Binding-site contacts:
Ligand atom N27 contacts residue PRO96 of chain 1.A at 3.9 Å.
Ligand atom N23 contacts residue ALA95 of chain 1.A at 2.9 Å (h-bond).
Ligand atom N23 contacts residue TYR94 of chain 1.A at 3.4 Å.
Ligand atom C03 contacts residue GLN105 of chain 1.A at 3.5 Å.
Ligand atom C36 contacts residue LEU21 of chain 1.A at 3.5 Å (hydrophobic).
Ligand atom C30 contacts residue GLY98 of chain 1.A at 3.8 Å.
Ligand atom C18 contacts residue LEU145 of chain 1.A at 3.5 Å (hydrophobic).
Ligand atom C20 contacts residue LEU145 of chain 1.A at 3.6 Å (hydrophobic).
Ligand atom C20 contacts residue GLU93 of chain 1.A at 3.3 Å.
Ligand atom N23 contacts residue LEU21 of chain 1.A at 3.9 Å.
Ligand atom CL contacts residue LEU76 of chain 1.A at 3.8 Å.
Ligand atom C25 contacts residue ALA95 of chain 1.A at 3.8 Å (hydrophobic).
Ligand atom C22 contacts residue LEU21 of chain 1.A at 3.7 Å (hydrophobic).
Ligand atom C26 contacts residue PRO96 of chain 1.A at 3.8 Å (hydrophobic).
Ligand atom C26 contacts residue ALA95 of chain 1.A at 3.3 Å (hydrophobic).
Ligand atom C13 contacts residue GLY22 of chain 1.A at 3.4 Å.
Ligand atom C13 contacts residue LEU21 of chain 1.A at 3.8 Å (hydrophobic).
Ligand atom C24 contacts residue ALA95 of chain 1.A at 3.6 Å (hydrophobic).
Ligand atom C28 contacts residue PRO96 of chain 1.A at 3.2 Å (hydrophobic).
Ligand atom C25 contacts residue GLY98 of chain 1.A at 3.5 Å.
Ligand atom N27 contacts residue GLY98 of chain 1.A at 3.8 Å.
Ligand atom C33 contacts residue LEU145 of chain 1.A at 3.9 Å (hydrophobic).
Ligand atom C20 contacts residue ALA42 of chain 1.A at 3.3 Å (hydrophobic).
Ligand atom C26 contacts residue GLY98 of chain 1.A at 3.5 Å.
Ligand atom N21 contacts residue ALA95 of chain 1.A at 3.0 Å (h-bond).
Ligand atom C33 contacts residue LEU21 of chain 1.A at 3.8 Å (hydrophobic).
Ligand atom N32 contacts residue LEU21 of chain 1.A at 3.8 Å.
Ligand atom CL contacts residue LEU145 of chain 1.A at 3.9 Å.
Ligand atom C17 contacts residue LEU145 of chain 1.A at 3.8 Å (hydrophobic).
Ligand atom C22 contacts residue ALA95 of chain 1.A at 3.6 Å (hydrophobic).
Ligand atom C18 contacts residue ALA42 of chain 1.A at 3.9 Å (hydrophobic).
Ligand atom N29 contacts residue ARG19 of chain 1.A at 3.5 Å (salt-bridge).
Ligand atom C26 contacts residue TYR94 of chain 1.A at 3.7 Å (hydrophobic).
Ligand atom C20 contacts residue ALA95 of chain 1.A at 3.9 Å (hydrophobic).
Ligand atom N21 contacts residue TYR94 of chain 1.A at 3.6 Å.
Ligand atom C15 contacts residue LEU21 of chain 1.A at 3.9 Å (hydrophobic).
Ligand atom N21 contacts residue ALA42 of chain 1.A at 3.7 Å.
Ligand atom N29 contacts residue GLY98 of chain 1.A at 3.9 Å.
Ligand atom N21 contacts residue GLU93 of chain 1.A at 3.7 Å.
Ligand atom C31 contacts residue LEU21 of chain 1.A at 3.3 Å (hydrophobic).

The small molecule below binds the protein below.
Small molecule (SMILES): Cc1nn(C)cc1-c1nc2c(-c3cnn(Cc4cccc(C(=O)N5CCN(C)CC5)c4)c3)c(Cl)cnc2[nH]1

Sequence of chain 1.A:
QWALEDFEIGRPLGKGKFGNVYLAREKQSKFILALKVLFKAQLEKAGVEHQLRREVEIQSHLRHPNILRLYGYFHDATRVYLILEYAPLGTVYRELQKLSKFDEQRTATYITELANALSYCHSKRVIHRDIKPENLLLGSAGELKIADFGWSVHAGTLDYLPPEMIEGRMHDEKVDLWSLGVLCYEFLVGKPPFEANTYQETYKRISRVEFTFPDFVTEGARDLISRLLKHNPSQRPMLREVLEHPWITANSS